A protein and the small-molecule ligand that binds it are described below.
Small molecule (SMILES): CC(=O)N[C@H]1[C@H](O[C@H]2[C@H](O)[C@@H](NC(C)=O)CO[C@@H]2CO)O[C@H](CO)[C@@H](O[C@@H]2O[C@H](CO[C@H]3O[C@H](CO)[C@@H](O)[C@H](O)[C@@H]3O)[C@@H](O)[C@H](O[C@H]3O[C@H](CO)[C@@H](O)[C@H](O)[C@@H]3O)[C@@H]2O)[C@@H]1O

Binding-site contacts:
Ligand atom O3 contacts residue GLN310 of chain 1.B at 3.3 Å (h-bond).
Ligand atom C7 contacts residue ASN119 of chain 1.A at 3.0 Å.
Ligand atom O6 contacts residue THR374 of chain 1.B at 3.6 Å.
Ligand atom O5 contacts residue GLY373 of chain 1.B at 3.4 Å.
Ligand atom C6 contacts residue GLN310 of chain 1.B at 3.5 Å.
Ligand atom C4 contacts residue GLN310 of chain 1.B at 3.4 Å.
Ligand atom O6 contacts residue VAL311 of chain 1.B at 3.6 Å.
Ligand atom O5 contacts residue TYR372 of chain 1.B at 3.9 Å.
Ligand atom O6 contacts residue TYR372 of chain 1.B at 3.5 Å.
Ligand atom O2 contacts residue VAL311 of chain 1.B at 3.6 Å.
Ligand atom O5 contacts residue THR374 of chain 1.B at 3.5 Å.
Ligand atom O6 contacts residue GLY373 of chain 1.B at 2.9 Å (h-bond).
Ligand atom C3 contacts residue ASN312 of chain 1.B at 3.6 Å.
Ligand atom O7 contacts residue ASN119 of chain 1.A at 2.8 Å (h-bond).
Ligand atom C3 contacts residue ASN119 of chain 1.A at 3.7 Å.
Ligand atom O5 contacts residue ASN312 of chain 1.B at 3.8 Å.
Ligand atom O5 contacts residue ASN119 of chain 1.A at 2.4 Å (h-bond).
Ligand atom O2 contacts residue GLN310 of chain 1.B at 2.8 Å (h-bond).
Ligand atom O4 contacts residue GLN310 of chain 1.B at 3.9 Å.
Ligand atom O4 contacts residue ARG313 of chain 1.B at 3.4 Å (salt-bridge).
Ligand atom N2 contacts residue ASN119 of chain 1.A at 2.8 Å (h-bond).
Ligand atom C1 contacts residue ASN119 of chain 1.A at 1.4 Å.
Ligand atom O5 contacts residue VAL311 of chain 1.B at 3.7 Å.
Ligand atom C2 contacts residue ASN119 of chain 1.A at 2.3 Å.
Ligand atom C2 contacts residue THR374 of chain 1.B at 3.9 Å.
Ligand atom C2 contacts residue ARG313 of chain 1.B at 3.8 Å.
Ligand atom C5 contacts residue ASN119 of chain 1.A at 3.7 Å.
Ligand atom C6 contacts residue TYR372 of chain 1.B at 3.5 Å (hydrophobic).
Ligand atom C6 contacts residue GLY373 of chain 1.B at 3.5 Å.
Ligand atom O4 contacts residue ARG313 of chain 1.B at 3.3 Å (salt-bridge).
Ligand atom O3 contacts residue ASN312 of chain 1.B at 2.9 Å (h-bond).
Ligand atom O2 contacts residue ASN312 of chain 1.B at 3.8 Å.
Ligand atom C2 contacts residue GLN310 of chain 1.B at 3.7 Å.
Ligand atom C3 contacts residue GLN310 of chain 1.B at 3.4 Å.
Ligand atom O4 contacts residue ASN312 of chain 1.B at 3.6 Å (h-bond).
Ligand atom O3 contacts residue GLN310 of chain 1.B at 3.5 Å (h-bond).
Ligand atom C8 contacts residue ASN312 of chain 1.B at 3.7 Å.
Ligand atom C6 contacts residue VAL311 of chain 1.B at 3.8 Å (hydrophobic).
Ligand atom O2 contacts residue ARG313 of chain 1.B at 3.3 Å.
Ligand atom O7 contacts residue THR374 of chain 1.B at 3.5 Å (h-bond).

Sequence of chain 1.B:
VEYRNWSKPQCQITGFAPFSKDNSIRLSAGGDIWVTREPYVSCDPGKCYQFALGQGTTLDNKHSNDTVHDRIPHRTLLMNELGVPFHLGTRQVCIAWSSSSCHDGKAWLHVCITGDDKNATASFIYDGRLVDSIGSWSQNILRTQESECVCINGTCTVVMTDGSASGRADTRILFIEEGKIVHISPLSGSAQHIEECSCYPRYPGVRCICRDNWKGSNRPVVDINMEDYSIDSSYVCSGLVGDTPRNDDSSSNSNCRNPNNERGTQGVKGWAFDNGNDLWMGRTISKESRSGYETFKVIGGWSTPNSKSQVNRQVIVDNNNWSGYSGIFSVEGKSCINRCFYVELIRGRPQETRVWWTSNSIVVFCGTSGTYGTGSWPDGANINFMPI

Sequence of chain 1.A:
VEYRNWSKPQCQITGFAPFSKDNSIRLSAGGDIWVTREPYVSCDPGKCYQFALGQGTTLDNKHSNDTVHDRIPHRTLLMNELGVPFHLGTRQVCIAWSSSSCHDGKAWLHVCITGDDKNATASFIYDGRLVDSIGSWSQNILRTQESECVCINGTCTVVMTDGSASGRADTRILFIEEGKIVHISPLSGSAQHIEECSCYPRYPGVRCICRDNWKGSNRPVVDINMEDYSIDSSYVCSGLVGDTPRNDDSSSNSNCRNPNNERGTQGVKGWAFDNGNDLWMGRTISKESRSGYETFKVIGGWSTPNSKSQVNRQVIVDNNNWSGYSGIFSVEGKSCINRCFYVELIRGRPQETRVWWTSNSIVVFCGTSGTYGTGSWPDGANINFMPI